This small molecule binds to this protein.
Small molecule (SMILES): CC[C@H](C)[C@H](NC(=O)[C@@H](NC(=O)[C@@H](NC(=O)[C@H](CCCCN)NC(=O)[C@H](CC(=O)O)NC(=O)[C@@H](N)C(C)C)C(C)C)C(C)C)C(=O)N[C@@H](CC(N)=O)C(=O)N1CCC[C@H]1C(=O)N[C@@H](Cc1ccc(O)cc1)C(=O)N[C@@H](Cc1ccccc1)C(=O)NCC=O

Binding-site contacts:
Ligand atom N contacts residue VAL94 of chain 1.C at 2.9 Å (h-bond).
Ligand atom CA contacts residue VAL94 of chain 1.C at 3.5 Å (hydrophobic).
Ligand atom CE1 contacts residue ASP90 of chain 1.C at 3.6 Å.
Ligand atom N contacts residue ALA92 of chain 1.C at 3.2 Å (h-bond).
Ligand atom CB contacts residue ILE91 of chain 1.C at 3.3 Å (hydrophobic).
Ligand atom O contacts residue TYR96 of chain 1.C at 2.5 Å (h-bond).
Ligand atom N contacts residue HIS89 of chain 1.C at 3.4 Å (h-bond).
Ligand atom C contacts residue VAL94 of chain 1.C at 3.6 Å (hydrophobic).
Ligand atom CD2 contacts residue VAL171 of chain 1.C at 3.2 Å (hydrophobic).
Ligand atom CG1 contacts residue SER35 of chain 1.C at 3.3 Å.
Ligand atom CG contacts residue PHE169 of chain 1.C at 3.5 Å (hydrophobic).
Ligand atom CD1 contacts residue ILE91 of chain 1.C at 3.4 Å (hydrophobic).
Ligand atom NZ contacts residue GLU159 of chain 1.C at 3.4 Å (salt-bridge).
Ligand atom CD1 contacts residue PRO34 of chain 1.C at 3.7 Å (hydrophobic).
Ligand atom CD2 contacts residue PHE169 of chain 1.C at 3.5 Å (hydrophobic).
Ligand atom N contacts residue SER35 of chain 1.C at 3.6 Å.
Ligand atom CG contacts residue ILE91 of chain 1.C at 3.6 Å (hydrophobic).
Ligand atom O contacts residue VAL94 of chain 1.C at 3.1 Å (h-bond).
Ligand atom CB contacts residue TYR96 of chain 1.C at 3.2 Å (hydrophobic).
Ligand atom CG2 contacts residue CYS162 of chain 1.C at 3.5 Å (hydrophobic).
Ligand atom OD2 contacts residue ARG98 of chain 1.C at 2.9 Å (salt-bridge).
Ligand atom O contacts residue ALA93 of chain 1.C at 3.5 Å.
Ligand atom CA contacts residue TYR96 of chain 1.C at 3.5 Å (hydrophobic).
Ligand atom ND2 contacts residue ILE88 of chain 1.C at 3.1 Å (h-bond).
Ligand atom CB contacts residue PHE169 of chain 1.C at 3.6 Å (hydrophobic).
Ligand atom CB contacts residue SER35 of chain 1.C at 3.2 Å.
Ligand atom CD1 contacts residue ALA92 of chain 1.C at 3.5 Å (hydrophobic).
Ligand atom ND2 contacts residue ILE91 of chain 1.C at 3.0 Å (h-bond).
Ligand atom CE2 contacts residue VAL171 of chain 1.C at 3.0 Å (hydrophobic).
Ligand atom CE2 contacts residue VAL172 of chain 1.C at 3.5 Å (hydrophobic).
Ligand atom NZ contacts residue CYS163 of chain 1.C at 3.0 Å (h-bond).
Ligand atom N contacts residue TYR96 of chain 1.C at 3.2 Å (h-bond).
Ligand atom CG2 contacts residue VAL97 of chain 1.C at 3.6 Å (hydrophobic).
Ligand atom CG1 contacts residue GLY166 of chain 1.C at 3.6 Å.
Ligand atom O contacts residue SER95 of chain 1.C at 3.2 Å.
Ligand atom CB contacts residue ALA92 of chain 1.C at 3.6 Å (hydrophobic).
Ligand atom OD1 contacts residue PHE169 of chain 1.C at 3.5 Å.
Ligand atom N contacts residue TYR96 of chain 1.C at 3.1 Å (h-bond).
Ligand atom CD1 contacts residue HIS89 of chain 1.C at 3.3 Å.
Ligand atom CE1 contacts residue ALA92 of chain 1.C at 3.7 Å (hydrophobic).

Sequence of chain 1.C:
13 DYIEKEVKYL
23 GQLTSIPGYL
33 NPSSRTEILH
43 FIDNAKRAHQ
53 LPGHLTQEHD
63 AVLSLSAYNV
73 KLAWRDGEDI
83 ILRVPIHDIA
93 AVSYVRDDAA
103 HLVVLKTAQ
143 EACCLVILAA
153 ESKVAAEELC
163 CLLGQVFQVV